A small-molecule ligand and the protein it binds are described below.
Small molecule (SMILES): O=CCCCCO

Binding-site contacts:
Ligand atom O1 contacts residue TYR68 of chain 2.B at 3.3 Å.
Ligand atom C1 contacts residue TYR68 of chain 2.B at 3.5 Å (hydrophobic).
Ligand atom O1 contacts residue CYS144 of chain 2.B at 2.5 Å (h-bond).
Ligand atom C4 contacts residue MG1 of chain 2.E at 4.5 Å.
Ligand atom C2 contacts residue ASN231 of chain 2.B at 4.3 Å.
Ligand atom O5 contacts residue MG1 of chain 2.E at 3.5 Å.
Ligand atom C3 contacts residue ASN231 of chain 2.B at 3.8 Å.
Ligand atom C1 contacts residue HIS146 of chain 2.B at 4.4 Å.
Ligand atom C3 contacts residue SER257 of chain 2.B at 4.5 Å.
Ligand atom C1 contacts residue CYS144 of chain 2.B at 1.7 Å (hydrophobic).
Ligand atom C1 contacts residue ASP79 of chain 2.B at 4.2 Å.
Ligand atom C5 contacts residue ASP107 of chain 2.B at 4.4 Å.
Ligand atom O1 contacts residue LEU258 of chain 2.B at 3.0 Å.
Ligand atom C5 contacts residue PHE64 of chain 2.B at 4.2 Å (hydrophobic).
Ligand atom C4 contacts residue ILE233 of chain 2.B at 4.4 Å (hydrophobic).
Ligand atom C5 contacts residue ARG179 of chain 2.B at 3.3 Å.
Ligand atom C1 contacts residue ILE233 of chain 2.B at 3.8 Å (hydrophobic).
Ligand atom C4 contacts residue GLY145 of chain 2.B at 4.5 Å.
Ligand atom O5 contacts residue ASP107 of chain 2.B at 3.9 Å.
Ligand atom C2 contacts residue ILE233 of chain 2.B at 3.3 Å (hydrophobic).
Ligand atom C2 contacts residue CYS144 of chain 2.B at 2.6 Å (hydrophobic).
Ligand atom C1 contacts residue GLY145 of chain 2.B at 3.9 Å.
Ligand atom O5 contacts residue ARG179 of chain 2.B at 2.4 Å (salt-bridge).
Ligand atom C5 contacts residue SER257 of chain 2.B at 4.1 Å.
Ligand atom C2 contacts residue GLY145 of chain 2.B at 3.5 Å.
Ligand atom C2 contacts residue HIS146 of chain 2.B at 3.9 Å.
Ligand atom C4 contacts residue ASN231 of chain 2.B at 3.6 Å.
Ligand atom C2 contacts residue GLU209 of chain 2.B at 3.9 Å.
Ligand atom O5 contacts residue PHE64 of chain 2.B at 4.3 Å.
Ligand atom C3 contacts residue GLU209 of chain 2.B at 4.3 Å.
Ligand atom C3 contacts residue ILE233 of chain 2.B at 3.3 Å (hydrophobic).
Ligand atom C3 contacts residue CYS144 of chain 2.B at 4.0 Å (hydrophobic).
Ligand atom C4 contacts residue ARG179 of chain 2.B at 3.1 Å.
Ligand atom O1 contacts residue ILE233 of chain 2.B at 3.1 Å.
Ligand atom C5 contacts residue ASN231 of chain 2.B at 4.4 Å.
Ligand atom C4 contacts residue GLU209 of chain 2.B at 3.6 Å.
Ligand atom C5 contacts residue MG1 of chain 2.E at 3.9 Å.
Ligand atom C1 contacts residue LEU258 of chain 2.B at 4.4 Å (hydrophobic).

Sequence of chain 2.B:
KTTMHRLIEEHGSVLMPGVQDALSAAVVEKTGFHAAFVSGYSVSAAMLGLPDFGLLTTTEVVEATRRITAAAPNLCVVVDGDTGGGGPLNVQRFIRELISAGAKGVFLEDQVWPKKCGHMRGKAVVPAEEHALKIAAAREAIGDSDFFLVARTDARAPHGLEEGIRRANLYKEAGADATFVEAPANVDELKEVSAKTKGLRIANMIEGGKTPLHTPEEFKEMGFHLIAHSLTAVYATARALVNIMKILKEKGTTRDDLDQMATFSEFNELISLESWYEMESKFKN